This small molecule binds to this protein.
Small molecule (SMILES): CC(=O)N[C@H]1[C@H](O[C@H]2[C@H](O)[C@@H](NC(C)=O)CO[C@@H]2CO)O[C@H](CO)[C@@H](O)[C@@H]1O

Binding-site contacts:
Ligand atom C3 contacts residue ASN335 of chain 1.E at 3.8 Å.
Ligand atom C7 contacts residue ASN335 of chain 1.E at 3.2 Å.
Ligand atom C8 contacts residue ASN335 of chain 1.E at 4.4 Å.
Ligand atom C2 contacts residue TYR333 of chain 1.E at 3.6 Å (hydrophobic).
Ligand atom C8 contacts residue VAL299 of chain 1.E at 3.8 Å (hydrophobic).
Ligand atom C3 contacts residue TYR333 of chain 1.E at 3.4 Å (hydrophobic).
Ligand atom C4 contacts residue ASN335 of chain 1.E at 4.2 Å.
Ligand atom C8 contacts residue THR301 of chain 1.E at 4.4 Å.
Ligand atom O5 contacts residue ASN335 of chain 1.E at 2.4 Å (h-bond).
Ligand atom O7 contacts residue ASN335 of chain 1.E at 3.2 Å (h-bond).
Ligand atom N2 contacts residue TYR333 of chain 1.E at 2.9 Å (h-bond).
Ligand atom O3 contacts residue TYR333 of chain 1.E at 3.7 Å.
Ligand atom C8 contacts residue TYR333 of chain 1.E at 3.9 Å (hydrophobic).
Ligand atom C5 contacts residue ASN335 of chain 1.E at 3.7 Å.
Ligand atom C1 contacts residue ASN335 of chain 1.E at 1.4 Å.
Ligand atom C2 contacts residue ASN335 of chain 1.E at 2.4 Å.
Ligand atom C7 contacts residue TYR333 of chain 1.E at 3.9 Å (hydrophobic).
Ligand atom N2 contacts residue ASN335 of chain 1.E at 2.9 Å (h-bond).
Ligand atom C1 contacts residue TYR333 of chain 1.E at 3.6 Å (hydrophobic).
Ligand atom O5 contacts residue THR403 of chain 1.E at 4.1 Å.

Sequence of chain 1.E:
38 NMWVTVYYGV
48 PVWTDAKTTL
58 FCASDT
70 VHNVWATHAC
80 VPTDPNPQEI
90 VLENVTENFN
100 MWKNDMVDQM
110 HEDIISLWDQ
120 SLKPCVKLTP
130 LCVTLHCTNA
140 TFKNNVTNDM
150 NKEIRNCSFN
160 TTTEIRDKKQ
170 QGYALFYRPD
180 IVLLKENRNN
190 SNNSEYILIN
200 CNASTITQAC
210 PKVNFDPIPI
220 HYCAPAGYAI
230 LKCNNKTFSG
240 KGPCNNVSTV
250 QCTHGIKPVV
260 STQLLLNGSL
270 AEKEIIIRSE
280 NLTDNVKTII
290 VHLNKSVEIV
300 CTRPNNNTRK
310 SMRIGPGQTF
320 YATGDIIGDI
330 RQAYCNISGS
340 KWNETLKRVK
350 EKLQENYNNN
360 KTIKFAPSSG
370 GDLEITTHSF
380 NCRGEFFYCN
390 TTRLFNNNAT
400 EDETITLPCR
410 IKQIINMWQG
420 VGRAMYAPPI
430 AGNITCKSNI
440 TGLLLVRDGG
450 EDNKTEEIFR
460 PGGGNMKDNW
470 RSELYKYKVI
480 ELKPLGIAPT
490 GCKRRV